The protein below binds the small molecule below.
Small molecule (SMILES): CC(=O)N[C@@H]1[C@@H](O)[C@H](O)[C@@H](CO)O[C@H]1O

Sequence of chain 1.C:
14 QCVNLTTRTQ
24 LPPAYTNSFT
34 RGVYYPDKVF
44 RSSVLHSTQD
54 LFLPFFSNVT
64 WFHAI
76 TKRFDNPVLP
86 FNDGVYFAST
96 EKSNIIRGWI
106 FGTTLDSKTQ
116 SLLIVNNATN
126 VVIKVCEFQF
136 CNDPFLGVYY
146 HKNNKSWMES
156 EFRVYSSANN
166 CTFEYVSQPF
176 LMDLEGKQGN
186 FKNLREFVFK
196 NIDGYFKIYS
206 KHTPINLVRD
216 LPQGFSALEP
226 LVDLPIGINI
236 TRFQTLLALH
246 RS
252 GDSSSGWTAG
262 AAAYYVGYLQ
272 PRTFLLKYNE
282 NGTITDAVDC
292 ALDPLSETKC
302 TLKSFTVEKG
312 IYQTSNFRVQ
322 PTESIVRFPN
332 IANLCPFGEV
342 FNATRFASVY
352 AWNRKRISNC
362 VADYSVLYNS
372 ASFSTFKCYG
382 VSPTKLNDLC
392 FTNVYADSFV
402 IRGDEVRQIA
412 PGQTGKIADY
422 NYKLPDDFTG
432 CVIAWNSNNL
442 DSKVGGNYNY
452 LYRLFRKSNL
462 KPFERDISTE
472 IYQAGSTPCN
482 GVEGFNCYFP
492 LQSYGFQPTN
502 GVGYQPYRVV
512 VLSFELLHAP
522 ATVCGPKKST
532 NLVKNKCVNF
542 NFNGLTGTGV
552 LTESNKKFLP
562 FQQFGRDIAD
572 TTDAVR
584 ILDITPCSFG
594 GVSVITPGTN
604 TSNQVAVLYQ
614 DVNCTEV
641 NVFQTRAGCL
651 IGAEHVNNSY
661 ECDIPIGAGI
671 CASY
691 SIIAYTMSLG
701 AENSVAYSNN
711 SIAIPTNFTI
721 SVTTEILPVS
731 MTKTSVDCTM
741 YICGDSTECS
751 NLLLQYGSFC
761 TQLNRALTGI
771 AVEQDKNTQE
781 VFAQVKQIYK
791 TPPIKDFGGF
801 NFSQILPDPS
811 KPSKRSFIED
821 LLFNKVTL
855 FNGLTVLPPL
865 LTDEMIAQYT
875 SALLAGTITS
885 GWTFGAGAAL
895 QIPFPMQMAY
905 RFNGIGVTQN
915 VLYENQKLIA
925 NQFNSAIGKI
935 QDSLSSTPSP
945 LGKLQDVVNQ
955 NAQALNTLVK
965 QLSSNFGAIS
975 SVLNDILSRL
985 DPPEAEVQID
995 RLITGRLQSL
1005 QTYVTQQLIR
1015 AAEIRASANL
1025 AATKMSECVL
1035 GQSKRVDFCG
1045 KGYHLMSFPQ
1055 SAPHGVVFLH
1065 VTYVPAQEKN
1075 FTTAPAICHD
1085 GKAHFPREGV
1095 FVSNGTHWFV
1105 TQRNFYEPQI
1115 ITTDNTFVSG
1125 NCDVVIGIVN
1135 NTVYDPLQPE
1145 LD

Binding-site contacts:
Ligand atom C3 contacts residue ASN282 of chain 1.C at 3.8 Å.
Ligand atom C5 contacts residue ASN282 of chain 1.C at 3.8 Å.
Ligand atom C3 contacts residue GLU281 of chain 1.C at 4.3 Å.
Ligand atom N2 contacts residue GLU281 of chain 1.C at 4.0 Å.
Ligand atom C2 contacts residue GLU281 of chain 1.C at 3.4 Å.
Ligand atom O5 contacts residue ASN282 of chain 1.C at 2.6 Å (h-bond).
Ligand atom O7 contacts residue GLU281 of chain 1.C at 2.8 Å (salt-bridge).
Ligand atom C7 contacts residue GLU281 of chain 1.C at 3.4 Å.
Ligand atom O5 contacts residue GLU281 of chain 1.C at 4.5 Å.
Ligand atom C8 contacts residue LYS558 of chain 1.B at 4.2 Å.
Ligand atom C1 contacts residue GLU281 of chain 1.C at 4.3 Å.
Ligand atom C1 contacts residue ASN282 of chain 1.C at 1.5 Å.
Ligand atom C7 contacts residue ASN282 of chain 1.C at 4.0 Å.
Ligand atom C4 contacts residue ASN282 of chain 1.C at 4.3 Å.
Ligand atom N2 contacts residue ASN282 of chain 1.C at 2.8 Å (h-bond).
Ligand atom C8 contacts residue GLU281 of chain 1.C at 4.1 Å.
Ligand atom O3 contacts residue GLU281 of chain 1.C at 4.2 Å.
Ligand atom C2 contacts residue ASN282 of chain 1.C at 2.5 Å.

Sequence of chain 1.B:
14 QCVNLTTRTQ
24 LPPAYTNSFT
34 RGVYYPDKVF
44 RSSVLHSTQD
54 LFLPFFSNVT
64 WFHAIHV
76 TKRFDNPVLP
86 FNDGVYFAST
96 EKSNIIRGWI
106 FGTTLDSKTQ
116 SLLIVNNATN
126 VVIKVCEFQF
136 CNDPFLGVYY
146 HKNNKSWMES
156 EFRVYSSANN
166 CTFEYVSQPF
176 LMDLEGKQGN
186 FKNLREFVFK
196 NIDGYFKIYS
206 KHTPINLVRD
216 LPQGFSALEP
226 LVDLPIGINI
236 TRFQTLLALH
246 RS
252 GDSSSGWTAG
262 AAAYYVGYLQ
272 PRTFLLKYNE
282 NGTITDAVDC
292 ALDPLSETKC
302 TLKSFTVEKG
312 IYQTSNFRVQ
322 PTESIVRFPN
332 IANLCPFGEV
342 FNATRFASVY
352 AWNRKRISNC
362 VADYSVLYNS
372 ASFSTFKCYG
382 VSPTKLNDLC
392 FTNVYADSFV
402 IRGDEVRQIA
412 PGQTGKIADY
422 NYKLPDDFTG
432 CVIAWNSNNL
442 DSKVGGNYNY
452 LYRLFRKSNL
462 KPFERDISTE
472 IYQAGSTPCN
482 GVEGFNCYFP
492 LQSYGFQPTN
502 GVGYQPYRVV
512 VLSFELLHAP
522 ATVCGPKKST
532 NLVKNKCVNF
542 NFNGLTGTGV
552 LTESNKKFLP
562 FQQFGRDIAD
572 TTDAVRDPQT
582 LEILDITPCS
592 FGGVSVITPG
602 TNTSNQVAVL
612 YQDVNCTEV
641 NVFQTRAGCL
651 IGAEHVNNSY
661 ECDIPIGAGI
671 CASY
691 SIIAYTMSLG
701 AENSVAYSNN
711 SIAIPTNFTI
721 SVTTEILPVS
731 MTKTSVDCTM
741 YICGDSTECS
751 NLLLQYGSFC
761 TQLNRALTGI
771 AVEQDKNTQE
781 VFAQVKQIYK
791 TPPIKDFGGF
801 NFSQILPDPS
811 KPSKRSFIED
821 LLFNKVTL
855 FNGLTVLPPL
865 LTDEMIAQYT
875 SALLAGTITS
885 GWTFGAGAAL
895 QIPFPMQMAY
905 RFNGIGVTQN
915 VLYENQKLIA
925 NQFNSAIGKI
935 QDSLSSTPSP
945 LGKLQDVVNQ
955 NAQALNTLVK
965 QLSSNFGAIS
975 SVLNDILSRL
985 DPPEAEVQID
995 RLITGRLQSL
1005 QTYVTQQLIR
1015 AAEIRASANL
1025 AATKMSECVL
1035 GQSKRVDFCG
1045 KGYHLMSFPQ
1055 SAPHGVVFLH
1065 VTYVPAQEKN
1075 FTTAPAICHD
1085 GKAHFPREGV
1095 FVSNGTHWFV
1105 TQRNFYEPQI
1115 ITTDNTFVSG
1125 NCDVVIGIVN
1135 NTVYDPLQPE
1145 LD